The protein below binds the small molecule below.
Small molecule (SMILES): CC(=O)N[C@@H]1[C@@H](O)[C@H](O)[C@@H](CO)O[C@H]1O

Binding-site contacts:
Ligand atom C3 contacts residue ASN229 of chain 1.D at 3.8 Å.
Ligand atom C5 contacts residue ASN229 of chain 1.D at 3.6 Å.
Ligand atom O5 contacts residue ASN229 of chain 1.D at 2.3 Å (h-bond).
Ligand atom O6 contacts residue MET255 of chain 1.D at 4.2 Å.
Ligand atom O7 contacts residue ASN229 of chain 1.D at 4.3 Å.
Ligand atom O5 contacts residue MET255 of chain 1.D at 3.9 Å.
Ligand atom C4 contacts residue ASN229 of chain 1.D at 4.2 Å.
Ligand atom N2 contacts residue ASN229 of chain 1.D at 2.9 Å (h-bond).
Ligand atom C2 contacts residue ASN229 of chain 1.D at 2.4 Å.
Ligand atom C6 contacts residue MET255 of chain 1.D at 4.1 Å (hydrophobic).
Ligand atom C1 contacts residue ASN229 of chain 1.D at 1.4 Å.
Ligand atom C7 contacts residue ASN229 of chain 1.D at 3.9 Å.
Ligand atom C8 contacts residue LYS177 of chain 1.D at 3.4 Å.

Sequence of chain 1.D:
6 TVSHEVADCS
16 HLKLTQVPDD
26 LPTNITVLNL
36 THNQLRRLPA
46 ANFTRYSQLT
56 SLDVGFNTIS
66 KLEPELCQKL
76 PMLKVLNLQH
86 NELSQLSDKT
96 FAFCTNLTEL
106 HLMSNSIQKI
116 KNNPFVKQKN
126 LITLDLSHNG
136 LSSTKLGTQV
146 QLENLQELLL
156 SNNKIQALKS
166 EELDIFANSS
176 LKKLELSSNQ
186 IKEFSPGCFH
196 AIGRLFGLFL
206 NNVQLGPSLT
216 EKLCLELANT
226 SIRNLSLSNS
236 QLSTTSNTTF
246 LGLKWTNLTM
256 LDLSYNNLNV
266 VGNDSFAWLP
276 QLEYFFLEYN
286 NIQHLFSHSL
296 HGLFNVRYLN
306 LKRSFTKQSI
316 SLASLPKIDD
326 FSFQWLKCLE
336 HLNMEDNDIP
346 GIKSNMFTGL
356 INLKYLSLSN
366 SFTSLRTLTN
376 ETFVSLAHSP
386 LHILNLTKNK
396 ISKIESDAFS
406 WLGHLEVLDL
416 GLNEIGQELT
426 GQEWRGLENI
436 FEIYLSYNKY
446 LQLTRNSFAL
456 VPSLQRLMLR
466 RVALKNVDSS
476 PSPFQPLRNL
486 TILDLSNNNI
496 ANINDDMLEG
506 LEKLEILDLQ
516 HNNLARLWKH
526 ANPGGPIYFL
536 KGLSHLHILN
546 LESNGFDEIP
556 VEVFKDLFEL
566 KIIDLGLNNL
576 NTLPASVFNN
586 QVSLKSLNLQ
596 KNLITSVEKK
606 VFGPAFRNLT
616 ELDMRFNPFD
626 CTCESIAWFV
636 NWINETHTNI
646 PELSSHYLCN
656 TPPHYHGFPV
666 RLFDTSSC